Sequence of chain 1.E:
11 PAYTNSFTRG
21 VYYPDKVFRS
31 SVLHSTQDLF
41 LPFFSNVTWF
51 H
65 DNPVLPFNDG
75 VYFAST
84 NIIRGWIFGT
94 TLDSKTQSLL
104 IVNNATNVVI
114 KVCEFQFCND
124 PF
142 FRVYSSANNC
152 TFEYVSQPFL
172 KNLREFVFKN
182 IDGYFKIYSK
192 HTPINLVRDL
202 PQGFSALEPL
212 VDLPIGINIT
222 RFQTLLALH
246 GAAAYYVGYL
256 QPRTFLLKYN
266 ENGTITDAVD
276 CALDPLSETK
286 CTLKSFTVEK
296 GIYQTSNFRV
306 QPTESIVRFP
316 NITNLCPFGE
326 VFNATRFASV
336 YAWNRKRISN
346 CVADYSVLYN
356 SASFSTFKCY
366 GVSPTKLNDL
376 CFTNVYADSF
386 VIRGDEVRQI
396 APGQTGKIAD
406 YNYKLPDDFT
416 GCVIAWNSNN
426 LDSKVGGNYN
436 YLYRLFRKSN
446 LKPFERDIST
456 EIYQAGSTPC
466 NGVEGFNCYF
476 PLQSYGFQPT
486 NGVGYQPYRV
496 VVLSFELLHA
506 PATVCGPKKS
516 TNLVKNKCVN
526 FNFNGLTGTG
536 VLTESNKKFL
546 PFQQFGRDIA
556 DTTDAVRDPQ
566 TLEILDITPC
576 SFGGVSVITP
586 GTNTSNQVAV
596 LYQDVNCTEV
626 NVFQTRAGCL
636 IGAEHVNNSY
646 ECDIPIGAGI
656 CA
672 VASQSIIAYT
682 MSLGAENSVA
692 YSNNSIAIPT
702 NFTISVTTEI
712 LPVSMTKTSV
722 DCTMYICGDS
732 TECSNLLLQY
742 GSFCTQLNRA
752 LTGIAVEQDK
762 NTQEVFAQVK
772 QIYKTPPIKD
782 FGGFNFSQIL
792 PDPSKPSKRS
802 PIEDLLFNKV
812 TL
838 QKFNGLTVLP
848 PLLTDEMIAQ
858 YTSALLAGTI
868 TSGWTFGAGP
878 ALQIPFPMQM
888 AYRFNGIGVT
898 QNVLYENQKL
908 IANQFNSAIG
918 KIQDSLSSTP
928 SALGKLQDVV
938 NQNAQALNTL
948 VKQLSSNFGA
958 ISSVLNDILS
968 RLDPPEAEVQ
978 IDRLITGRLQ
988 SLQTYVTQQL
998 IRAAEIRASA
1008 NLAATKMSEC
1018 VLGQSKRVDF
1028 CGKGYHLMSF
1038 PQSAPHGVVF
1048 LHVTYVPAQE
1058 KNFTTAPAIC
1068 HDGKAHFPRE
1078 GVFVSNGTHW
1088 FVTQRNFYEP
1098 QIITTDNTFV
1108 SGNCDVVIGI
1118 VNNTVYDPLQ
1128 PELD

This protein binds this small molecule.
Small molecule (SMILES): CC(=O)N[C@H]1[C@H](O[C@H]2[C@H](O)[C@@H](NC(C)=O)CO[C@@H]2CO)O[C@H](CO)[C@@H](O)[C@@H]1O

Binding-site contacts:
Ligand atom C3 contacts residue LEU907 of chain 1.E at 4.3 Å (hydrophobic).
Ligand atom C5 contacts residue ASN702 of chain 1.E at 3.7 Å.
Ligand atom C4 contacts residue LEU907 of chain 1.E at 4.5 Å (hydrophobic).
Ligand atom C2 contacts residue GLN1056 of chain 1.E at 4.3 Å.
Ligand atom N2 contacts residue ASN702 of chain 1.E at 2.9 Å (h-bond).
Ligand atom C7 contacts residue ASN702 of chain 1.E at 3.9 Å.
Ligand atom C4 contacts residue ASN702 of chain 1.E at 4.2 Å.
Ligand atom O7 contacts residue ASN702 of chain 1.E at 4.4 Å.
Ligand atom C5 contacts residue GLN911 of chain 1.E at 4.4 Å.
Ligand atom C5 contacts residue LEU907 of chain 1.E at 4.4 Å (hydrophobic).
Ligand atom O5 contacts residue GLN1056 of chain 1.E at 4.4 Å.
Ligand atom C6 contacts residue GLN911 of chain 1.E at 4.2 Å.
Ligand atom C3 contacts residue ASN702 of chain 1.E at 3.8 Å.
Ligand atom C1 contacts residue ASN702 of chain 1.E at 1.4 Å.
Ligand atom O5 contacts residue ASN702 of chain 1.E at 2.4 Å (h-bond).
Ligand atom O4 contacts residue LEU907 of chain 1.E at 4.0 Å.
Ligand atom C1 contacts residue GLN1056 of chain 1.E at 4.0 Å.
Ligand atom C2 contacts residue ASN702 of chain 1.E at 2.5 Å.